A protein and the small-molecule ligand that binds it are described below.
Small molecule (SMILES): CC[C@H](C)[C@H](NC(=O)[C@H](CC1=NC=NC1)NC(=O)[C@H](Cc1cnc[nH]1)NC(=O)[C@H](Cc1ccccc1)NC(=O)[C@H](C)N)C(=O)N[C@@H](CCCN)C(=O)N[C@@H](C)C(=O)N[C@@H](CCCCN)C(=O)NCC(=O)N[C@@H](C)C(=O)N[C@@H](C)C(=O)N[C@@H](CC1=c2ccccc2=NC1)C(=O)N[C@@H](C)C(=O)N[C@@H](C)C(=O)N[C@@H](Cc1ccccc1)C(=O)N[C@H](C=O)CC(C)C

Sequence of chain 1.A:
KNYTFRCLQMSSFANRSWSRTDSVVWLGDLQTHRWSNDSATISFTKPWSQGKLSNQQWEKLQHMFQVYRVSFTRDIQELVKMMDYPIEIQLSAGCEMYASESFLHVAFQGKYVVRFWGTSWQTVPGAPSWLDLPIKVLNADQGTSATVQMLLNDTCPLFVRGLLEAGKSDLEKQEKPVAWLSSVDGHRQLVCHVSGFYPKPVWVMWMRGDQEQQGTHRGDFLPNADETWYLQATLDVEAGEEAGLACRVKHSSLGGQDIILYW

Binding-site contacts:
Ligand atom O contacts residue THR156 of chain 1.A at 3.5 Å (h-bond).
Ligand atom C contacts residue ASP80 of chain 1.A at 3.1 Å.
Ligand atom CG2 contacts residue OCA1 of chain 1.J at 3.4 Å.
Ligand atom CA contacts residue ASP80 of chain 1.A at 3.5 Å.
Ligand atom C contacts residue SER76 of chain 1.A at 3.5 Å.
Ligand atom CA contacts residue ASP80 of chain 1.A at 3.6 Å.
Ligand atom CH2 contacts residue HIS68 of chain 1.A at 3.4 Å.
Ligand atom CG contacts residue ASP80 of chain 1.A at 3.6 Å.
Ligand atom CZ contacts residue LYS65 of chain 1.A at 3.3 Å.
Ligand atom CZ3 contacts residue LYS65 of chain 1.A at 3.1 Å.
Ligand atom CA contacts residue ASP80 of chain 1.A at 3.4 Å.
Ligand atom O contacts residue ASP80 of chain 1.A at 3.0 Å (salt-bridge).
Ligand atom N contacts residue SER76 of chain 1.A at 3.5 Å.
Ligand atom CA contacts residue ASP153 of chain 1.A at 3.1 Å.
Ligand atom O contacts residue SER76 of chain 1.A at 3.2 Å (h-bond).
Ligand atom N contacts residue ASP80 of chain 1.A at 2.8 Å (salt-bridge).
Ligand atom CD1 contacts residue SER76 of chain 1.A at 3.6 Å.
Ligand atom CA contacts residue THR159 of chain 1.A at 3.4 Å.
Ligand atom CD1 contacts residue THR159 of chain 1.A at 3.5 Å.
Ligand atom O contacts residue THR159 of chain 1.A at 3.4 Å (h-bond).
Ligand atom CB contacts residue ASP153 of chain 1.A at 3.3 Å.
Ligand atom O contacts residue VAL149 of chain 1.A at 3.2 Å.
Ligand atom CB contacts residue SER76 of chain 1.A at 3.5 Å.
Ligand atom CD1 contacts residue PHE77 of chain 1.A at 3.4 Å (hydrophobic).
Ligand atom CE contacts residue PLM1 of chain 1.I at 2.5 Å.
Ligand atom CD1 contacts residue TYR73 of chain 1.A at 3.3 Å (hydrophobic).
Ligand atom CG contacts residue TYR73 of chain 1.A at 3.5 Å (hydrophobic).
Ligand atom CD contacts residue PLM1 of chain 1.I at 3.6 Å.
Ligand atom CZ2 contacts residue HIS68 of chain 1.A at 3.3 Å.
Ligand atom CE1 contacts residue ARG79 of chain 1.A at 3.5 Å.
Ligand atom N contacts residue ASP80 of chain 1.A at 2.8 Å (salt-bridge).
Ligand atom CG contacts residue ASP153 of chain 1.A at 3.2 Å.
Ligand atom CB contacts residue ASP80 of chain 1.A at 3.2 Å.
Ligand atom CE1 contacts residue LYS65 of chain 1.A at 3.5 Å.
Ligand atom CG1 contacts residue ASP80 of chain 1.A at 3.1 Å.
Ligand atom CB contacts residue ASP80 of chain 1.A at 3.3 Å.
Ligand atom ND1 contacts residue ARG79 of chain 1.A at 3.3 Å.
Ligand atom NZ contacts residue PLM1 of chain 1.I at 1.4 Å.
Ligand atom CE3 contacts residue MET69 of chain 1.A at 3.5 Å (hydrophobic).
Ligand atom ND1 contacts residue ASP80 of chain 1.A at 3.0 Å (salt-bridge).